A small-molecule ligand and the protein it binds are described below.
Small molecule (SMILES): CC(=O)N[C@H]1[C@H](O[C@H]2[C@H](O)[C@@H](NC(C)=O)CO[C@@H]2CO)O[C@H](CO)[C@@H](O)[C@@H]1O

Sequence of chain 1.G:
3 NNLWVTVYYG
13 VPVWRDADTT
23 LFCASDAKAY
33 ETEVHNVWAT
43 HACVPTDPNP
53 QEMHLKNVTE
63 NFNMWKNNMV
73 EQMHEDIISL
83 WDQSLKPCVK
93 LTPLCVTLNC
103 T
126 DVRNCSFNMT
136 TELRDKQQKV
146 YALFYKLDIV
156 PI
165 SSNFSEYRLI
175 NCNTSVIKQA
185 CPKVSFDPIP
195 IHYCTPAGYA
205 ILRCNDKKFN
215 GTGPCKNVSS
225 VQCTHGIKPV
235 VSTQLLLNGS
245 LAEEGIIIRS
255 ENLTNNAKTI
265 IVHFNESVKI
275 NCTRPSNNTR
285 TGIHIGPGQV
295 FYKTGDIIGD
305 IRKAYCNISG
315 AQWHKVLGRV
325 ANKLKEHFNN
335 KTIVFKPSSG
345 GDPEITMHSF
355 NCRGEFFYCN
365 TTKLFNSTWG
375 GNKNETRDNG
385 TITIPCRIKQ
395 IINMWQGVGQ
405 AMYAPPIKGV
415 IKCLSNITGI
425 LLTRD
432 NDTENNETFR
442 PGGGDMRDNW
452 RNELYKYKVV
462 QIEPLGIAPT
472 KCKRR

Binding-site contacts:
Ligand atom C5 contacts residue ASN129 of chain 1.G at 3.7 Å.
Ligand atom C8 contacts residue TYR146 of chain 1.G at 4.5 Å (hydrophobic).
Ligand atom O7 contacts residue ASN129 of chain 1.G at 4.4 Å.
Ligand atom C2 contacts residue ASN129 of chain 1.G at 2.5 Å.
Ligand atom N2 contacts residue ASN129 of chain 1.G at 2.9 Å (h-bond).
Ligand atom C1 contacts residue TYR146 of chain 1.G at 3.8 Å (hydrophobic).
Ligand atom C1 contacts residue ASN129 of chain 1.G at 1.4 Å.
Ligand atom C3 contacts residue ASN129 of chain 1.G at 3.8 Å.
Ligand atom C5 contacts residue TYR146 of chain 1.G at 3.7 Å (hydrophobic).
Ligand atom O7 contacts residue ASP300 of chain 1.G at 4.5 Å.
Ligand atom O5 contacts residue TYR146 of chain 1.G at 3.6 Å.
Ligand atom C8 contacts residue ASP300 of chain 1.G at 3.8 Å.
Ligand atom C8 contacts residue LEU148 of chain 1.G at 3.6 Å (hydrophobic).
Ligand atom C7 contacts residue ASN129 of chain 1.G at 3.9 Å.
Ligand atom C6 contacts residue TYR146 of chain 1.G at 3.9 Å (hydrophobic).
Ligand atom C4 contacts residue ASN129 of chain 1.G at 4.2 Å.
Ligand atom O5 contacts residue ASN129 of chain 1.G at 2.4 Å (h-bond).